Sequence of chain 1.EA:
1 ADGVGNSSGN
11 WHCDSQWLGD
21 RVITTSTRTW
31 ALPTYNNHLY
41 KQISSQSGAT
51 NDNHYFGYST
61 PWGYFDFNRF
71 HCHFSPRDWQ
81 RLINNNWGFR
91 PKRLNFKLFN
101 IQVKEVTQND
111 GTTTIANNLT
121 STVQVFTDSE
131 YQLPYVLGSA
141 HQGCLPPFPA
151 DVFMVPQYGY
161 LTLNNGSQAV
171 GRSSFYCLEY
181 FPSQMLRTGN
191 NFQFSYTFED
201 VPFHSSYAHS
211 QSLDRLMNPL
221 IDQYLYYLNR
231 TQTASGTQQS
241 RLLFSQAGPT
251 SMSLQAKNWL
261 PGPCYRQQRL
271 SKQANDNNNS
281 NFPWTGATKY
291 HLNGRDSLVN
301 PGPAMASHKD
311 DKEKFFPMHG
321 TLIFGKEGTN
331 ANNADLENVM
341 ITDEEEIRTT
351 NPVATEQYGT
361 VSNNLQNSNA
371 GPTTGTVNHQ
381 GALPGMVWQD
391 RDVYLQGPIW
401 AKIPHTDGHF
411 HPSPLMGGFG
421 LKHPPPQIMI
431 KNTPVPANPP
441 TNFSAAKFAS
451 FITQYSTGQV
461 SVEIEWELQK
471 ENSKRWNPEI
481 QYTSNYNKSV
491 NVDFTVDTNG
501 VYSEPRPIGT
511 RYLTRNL

The small molecule below binds the protein below.
Small molecule (SMILES): Nc1ncnc2c1ncn2[C@H]1C[C@H](O)[C@@H](COP(=O)(O)O)O1

Sequence of chain 1.X:
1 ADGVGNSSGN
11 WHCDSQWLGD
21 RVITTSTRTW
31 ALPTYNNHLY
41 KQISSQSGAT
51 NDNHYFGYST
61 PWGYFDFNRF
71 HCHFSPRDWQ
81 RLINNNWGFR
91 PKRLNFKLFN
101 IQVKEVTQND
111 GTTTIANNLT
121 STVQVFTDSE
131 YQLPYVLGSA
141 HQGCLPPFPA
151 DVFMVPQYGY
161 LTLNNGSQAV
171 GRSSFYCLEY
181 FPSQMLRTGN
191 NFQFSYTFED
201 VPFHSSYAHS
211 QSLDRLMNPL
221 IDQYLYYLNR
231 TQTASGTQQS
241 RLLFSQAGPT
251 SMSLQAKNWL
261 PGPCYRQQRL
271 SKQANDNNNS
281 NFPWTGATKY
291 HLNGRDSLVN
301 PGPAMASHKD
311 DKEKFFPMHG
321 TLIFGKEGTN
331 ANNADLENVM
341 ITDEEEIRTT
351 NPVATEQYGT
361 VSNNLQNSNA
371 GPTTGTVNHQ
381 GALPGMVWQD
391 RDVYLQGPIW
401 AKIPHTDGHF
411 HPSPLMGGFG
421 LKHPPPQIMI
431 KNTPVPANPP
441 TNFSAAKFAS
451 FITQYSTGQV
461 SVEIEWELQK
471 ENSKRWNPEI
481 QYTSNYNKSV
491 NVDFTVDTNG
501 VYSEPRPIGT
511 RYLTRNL

Binding-site contacts:
Ligand atom N7 contacts residue SER413 of chain 1.EA at 4.3 Å.
Ligand atom C6 contacts residue PRO202 of chain 1.EA at 4.0 Å (hydrophobic).
Ligand atom C8 contacts residue PRO202 of chain 1.EA at 4.4 Å (hydrophobic).
Ligand atom C5 contacts residue PRO412 of chain 1.EA at 4.1 Å (hydrophobic).
Ligand atom C2 contacts residue GLY420 of chain 1.EA at 3.8 Å.
Ligand atom N6 contacts residue SER413 of chain 1.EA at 3.6 Å.
Ligand atom O1P contacts residue PRO202 of chain 1.EA at 4.1 Å.
Ligand atom C2 contacts residue PRO412 of chain 1.EA at 4.2 Å (hydrophobic).
Ligand atom C4 contacts residue PRO412 of chain 1.EA at 4.1 Å (hydrophobic).
Ligand atom C5' contacts residue PRO202 of chain 1.EA at 4.2 Å (hydrophobic).
Ligand atom N7 contacts residue PRO202 of chain 1.EA at 4.2 Å.
Ligand atom N9 contacts residue PRO202 of chain 1.EA at 4.3 Å.
Ligand atom C8 contacts residue HIS411 of chain 1.EA at 3.4 Å.
Ligand atom N9 contacts residue HIS411 of chain 1.EA at 4.5 Å.
Ligand atom N3 contacts residue PRO202 of chain 1.EA at 4.2 Å.
Ligand atom N6 contacts residue VAL201 of chain 1.EA at 4.5 Å.
Ligand atom C6 contacts residue GLY420 of chain 1.EA at 4.3 Å.
Ligand atom O3' contacts residue HIS409 of chain 1.X at 4.4 Å.
Ligand atom N1 contacts residue PRO202 of chain 1.EA at 4.0 Å.
Ligand atom C6 contacts residue VAL201 of chain 1.EA at 4.5 Å (hydrophobic).
Ligand atom N1 contacts residue GLY420 of chain 1.EA at 3.2 Å (h-bond).
Ligand atom O5' contacts residue PRO202 of chain 1.EA at 4.1 Å.
Ligand atom C4 contacts residue PRO202 of chain 1.EA at 4.0 Å (hydrophobic).
Ligand atom O4' contacts residue PRO202 of chain 1.EA at 4.4 Å.
Ligand atom N1 contacts residue VAL201 of chain 1.EA at 4.0 Å.
Ligand atom P contacts residue PRO202 of chain 1.EA at 4.4 Å.
Ligand atom N7 contacts residue HIS411 of chain 1.EA at 3.7 Å.
Ligand atom N3 contacts residue PRO412 of chain 1.EA at 4.0 Å.
Ligand atom C2 contacts residue PRO202 of chain 1.EA at 4.0 Å (hydrophobic).
Ligand atom N9 contacts residue PRO412 of chain 1.EA at 4.4 Å.
Ligand atom N1 contacts residue PRO412 of chain 1.EA at 3.7 Å.
Ligand atom C2' contacts residue HIS411 of chain 1.EA at 4.3 Å.
Ligand atom C6 contacts residue SER413 of chain 1.EA at 4.4 Å.
Ligand atom C6 contacts residue PRO412 of chain 1.EA at 3.6 Å (hydrophobic).
Ligand atom O3P contacts residue PRO202 of chain 1.EA at 4.1 Å.
Ligand atom N6 contacts residue GLY420 of chain 1.EA at 3.6 Å.
Ligand atom C5 contacts residue PRO202 of chain 1.EA at 3.9 Å (hydrophobic).
Ligand atom N6 contacts residue PRO412 of chain 1.EA at 3.6 Å.